Sequence of chain 1.A:
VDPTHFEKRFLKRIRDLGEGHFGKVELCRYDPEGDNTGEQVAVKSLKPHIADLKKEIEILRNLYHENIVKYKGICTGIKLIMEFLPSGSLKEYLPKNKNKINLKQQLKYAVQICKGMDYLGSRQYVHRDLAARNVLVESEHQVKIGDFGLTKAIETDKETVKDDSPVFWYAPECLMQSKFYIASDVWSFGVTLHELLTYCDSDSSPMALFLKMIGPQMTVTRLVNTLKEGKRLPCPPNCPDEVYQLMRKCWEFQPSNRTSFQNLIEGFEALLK

Binding-site contacts:
Ligand atom N1 contacts residue GLY30 of chain 1.A at 3.5 Å.
Ligand atom C9 contacts residue GLY30 of chain 1.A at 3.7 Å.
Ligand atom C19 contacts residue MET104 of chain 1.A at 3.6 Å (hydrophobic).
Ligand atom C6 contacts residue GLY35 of chain 1.A at 3.7 Å.
Ligand atom C15 contacts residue LEU158 of chain 1.A at 3.6 Å (hydrophobic).
Ligand atom C5 contacts residue LYS56 of chain 1.A at 3.8 Å.
Ligand atom C20 contacts residue LEU158 of chain 1.A at 3.6 Å (hydrophobic).
Ligand atom N contacts residue GLU114 of chain 1.A at 3.0 Å (salt-bridge).
Ligand atom C7 contacts residue GLY32 of chain 1.A at 3.8 Å.
Ligand atom C13 contacts residue GLU114 of chain 1.A at 3.4 Å.
Ligand atom N5 contacts residue LEU158 of chain 1.A at 3.8 Å.
Ligand atom C14 contacts residue LEU29 of chain 1.A at 3.9 Å (hydrophobic).
Ligand atom C15 contacts residue LEU29 of chain 1.A at 3.8 Å (hydrophobic).
Ligand atom C18 contacts residue GLY168 of chain 1.A at 3.6 Å.
Ligand atom N4 contacts residue ALA54 of chain 1.A at 3.5 Å.
Ligand atom C contacts residue GLY168 of chain 1.A at 3.7 Å.
Ligand atom N4 contacts residue LEU158 of chain 1.A at 3.5 Å.
Ligand atom C20 contacts residue ALA54 of chain 1.A at 3.4 Å (hydrophobic).
Ligand atom C9 contacts residue VAL37 of chain 1.A at 3.7 Å (hydrophobic).
Ligand atom C20 contacts residue GLU105 of chain 1.A at 3.3 Å.
Ligand atom C4 contacts residue ASP169 of chain 1.A at 3.3 Å.
Ligand atom C8 contacts residue VAL37 of chain 1.A at 3.5 Å (hydrophobic).
Ligand atom C17 contacts residue LEU158 of chain 1.A at 3.6 Å (hydrophobic).
Ligand atom N5 contacts residue VAL37 of chain 1.A at 3.8 Å.
Ligand atom N3 contacts residue PHE106 of chain 1.A at 3.8 Å.
Ligand atom C3 contacts residue VAL37 of chain 1.A at 3.5 Å (hydrophobic).
Ligand atom N3 contacts residue GLU105 of chain 1.A at 3.9 Å.
Ligand atom C19 contacts residue LEU158 of chain 1.A at 3.8 Å (hydrophobic).
Ligand atom C16 contacts residue LEU29 of chain 1.A at 3.9 Å (hydrophobic).
Ligand atom N contacts residue LEU29 of chain 1.A at 3.4 Å (h-bond).
Ligand atom C16 contacts residue LEU107 of chain 1.A at 3.2 Å (hydrophobic).
Ligand atom C7 contacts residue GLY30 of chain 1.A at 3.8 Å.
Ligand atom N3 contacts residue LEU107 of chain 1.A at 3.0 Å (h-bond).
Ligand atom C2 contacts residue VAL37 of chain 1.A at 3.8 Å (hydrophobic).
Ligand atom C13 contacts residue LEU29 of chain 1.A at 3.6 Å (hydrophobic).
Ligand atom C18 contacts residue LEU158 of chain 1.A at 3.8 Å (hydrophobic).
Ligand atom O1 contacts residue GLY110 of chain 1.A at 3.6 Å.
Ligand atom C14 contacts residue LEU158 of chain 1.A at 3.7 Å (hydrophobic).
Ligand atom C2 contacts residue ASP169 of chain 1.A at 3.8 Å.
Ligand atom C6 contacts residue GLY32 of chain 1.A at 3.8 Å.

This small molecule binds to this protein.
Small molecule (SMILES): COc1cc2ccccc2cc1-c1[nH]ncc1NC(=O)c1cnn2cccnc12